Binding-site contacts:
Ligand atom N3 contacts residue LEU83 of chain 1.A at 4.0 Å.
Ligand atom C4' contacts residue ARG81 of chain 1.A at 3.8 Å.
Ligand atom O5P contacts residue ASP40 of chain 1.A at 3.5 Å (salt-bridge).
Ligand atom N3 contacts residue TYR109 of chain 1.A at 3.6 Å.
Ligand atom C5M contacts residue TYR107 of chain 1.A at 3.7 Å (hydrophobic).
Ligand atom O4P contacts residue ARG81 of chain 1.A at 2.8 Å (salt-bridge).
Ligand atom O3' contacts residue LYS78 of chain 1.A at 3.4 Å (salt-bridge).
Ligand atom O1P contacts residue LYS78 of chain 1.A at 2.5 Å (salt-bridge).
Ligand atom C5 contacts residue TYR107 of chain 1.A at 3.9 Å (hydrophobic).
Ligand atom P1 contacts residue TYR79 of chain 1.A at 3.6 Å.
Ligand atom P2 contacts residue ARG81 of chain 1.A at 4.0 Å.
Ligand atom O4 contacts residue LEU83 of chain 1.A at 3.6 Å.
Ligand atom O4 contacts residue LEU37 of chain 1.A at 3.8 Å.
Ligand atom C4 contacts residue TYR109 of chain 1.A at 3.8 Å (hydrophobic).
Ligand atom O4P contacts residue ARG35 of chain 1.A at 2.9 Å (salt-bridge).
Ligand atom O3' contacts residue TYR79 of chain 1.A at 3.8 Å.
Ligand atom O5' contacts residue ARG81 of chain 1.A at 3.0 Å (salt-bridge).
Ligand atom O1P contacts residue TYR79 of chain 1.A at 3.1 Å (h-bond).
Ligand atom C6 contacts residue TYR107 of chain 1.A at 4.0 Å (hydrophobic).
Ligand atom O2 contacts residue ASP77 of chain 1.A at 3.7 Å.
Ligand atom C5M contacts residue ARG35 of chain 1.A at 3.7 Å.
Ligand atom C4 contacts residue LEU83 of chain 1.A at 3.7 Å (hydrophobic).
Ligand atom O5P contacts residue TYR107 of chain 1.A at 3.8 Å.
Ligand atom C5' contacts residue ARG81 of chain 1.A at 3.9 Å.
Ligand atom O4' contacts residue ARG81 of chain 1.A at 3.0 Å (salt-bridge).
Ligand atom C5' contacts residue TYR107 of chain 1.A at 3.5 Å (hydrophobic).
Ligand atom O5P contacts residue CA1 of chain 1.B at 3.2 Å.
Ligand atom O2P contacts residue TYR79 of chain 1.A at 2.8 Å (h-bond).
Ligand atom O5P contacts residue ARG35 of chain 1.A at 2.9 Å (salt-bridge).
Ligand atom P2 contacts residue ARG35 of chain 1.A at 3.6 Å.
Ligand atom O4 contacts residue TYR109 of chain 1.A at 4.0 Å.
Ligand atom C6 contacts residue ARG81 of chain 1.A at 4.0 Å.
Ligand atom C3' contacts residue TYR107 of chain 1.A at 3.7 Å (hydrophobic).
Ligand atom C2' contacts residue TYR107 of chain 1.A at 3.5 Å (hydrophobic).
Ligand atom O4' contacts residue TYR79 of chain 1.A at 4.0 Å.
Ligand atom P1 contacts residue LYS78 of chain 1.A at 3.5 Å.
Ligand atom C2' contacts residue TYR109 of chain 1.A at 3.9 Å (hydrophobic).
Ligand atom O5' contacts residue ARG35 of chain 1.A at 3.9 Å.
Ligand atom C2 contacts residue ASP77 of chain 1.A at 3.9 Å.
Ligand atom C4' contacts residue TYR79 of chain 1.A at 4.0 Å (hydrophobic).

Sequence of chain 1.A:
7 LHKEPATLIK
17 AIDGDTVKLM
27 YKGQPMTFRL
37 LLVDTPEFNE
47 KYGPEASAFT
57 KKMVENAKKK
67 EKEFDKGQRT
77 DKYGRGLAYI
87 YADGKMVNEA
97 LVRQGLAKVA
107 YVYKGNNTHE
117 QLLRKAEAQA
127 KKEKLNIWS

A protein and the small-molecule ligand that binds it are described below.
Small molecule (SMILES): Cc1cn([C@H]2C[C@H](OP(=O)(O)O)[C@@H](COP(=O)(O)O)O2)c(=O)[nH]c1=O